Binding-site contacts:
Ligand atom C19 contacts residue ILE88 of chain 1.D at 3.8 Å (hydrophobic).
Ligand atom O3 contacts residue PHE231 of chain 1.D at 3.2 Å.
Ligand atom C7 contacts residue GLY289 of chain 1.D at 3.8 Å.
Ligand atom O1 contacts residue ASN195 of chain 1.D at 3.8 Å.
Ligand atom C13 contacts residue PHE197 of chain 1.D at 3.9 Å (hydrophobic).
Ligand atom C20 contacts residue ASP286 of chain 1.D at 3.6 Å.
Ligand atom C18 contacts residue PHE197 of chain 1.D at 3.5 Å (hydrophobic).
Ligand atom O1 contacts residue PHE292 of chain 1.D at 3.5 Å.
Ligand atom N2 contacts residue ILE88 of chain 1.D at 3.8 Å.
Ligand atom C19 contacts residue PHE197 of chain 1.D at 3.9 Å (hydrophobic).
Ligand atom C5 contacts residue ALA290 of chain 1.D at 3.6 Å (hydrophobic).
Ligand atom C20 contacts residue PHE96 of chain 1.D at 3.9 Å (hydrophobic).
Ligand atom N3 contacts residue PHE197 of chain 1.D at 3.9 Å.
Ligand atom C19 contacts residue ASP286 of chain 1.D at 3.9 Å.
Ligand atom C3 contacts residue ALA290 of chain 1.D at 4.0 Å (hydrophobic).
Ligand atom O3 contacts residue ASN195 of chain 1.D at 3.2 Å (h-bond).
Ligand atom C10 contacts residue PHE197 of chain 1.D at 3.8 Å (hydrophobic).
Ligand atom N1 contacts residue GLY289 of chain 1.D at 3.3 Å.
Ligand atom C21 contacts residue PHE96 of chain 1.D at 3.9 Å (hydrophobic).
Ligand atom C17 contacts residue PHE197 of chain 1.D at 3.7 Å (hydrophobic).
Ligand atom C8 contacts residue GLY289 of chain 1.D at 3.7 Å.
Ligand atom C6 contacts residue GLY289 of chain 1.D at 3.8 Å.
Ligand atom C1 contacts residue LEU469 of chain 1.D at 3.9 Å (hydrophobic).
Ligand atom C2 contacts residue LEU469 of chain 1.D at 4.0 Å (hydrophobic).
Ligand atom C6 contacts residue PHE197 of chain 1.D at 3.8 Å (hydrophobic).
Ligand atom C2 contacts residue ILE359 of chain 1.D at 4.0 Å (hydrophobic).
Ligand atom N1 contacts residue ALA290 of chain 1.D at 3.3 Å (h-bond).
Ligand atom N3 contacts residue PHE96 of chain 1.D at 3.6 Å.
Ligand atom C22 contacts residue ILE359 of chain 1.D at 3.7 Å (hydrophobic).
Ligand atom C22 contacts residue ALA290 of chain 1.D at 3.9 Å (hydrophobic).
Ligand atom C10 contacts residue PHE292 of chain 1.D at 3.9 Å (hydrophobic).
Ligand atom C10 contacts residue ASN195 of chain 1.D at 3.9 Å.
Ligand atom C13 contacts residue PHE231 of chain 1.D at 3.9 Å (hydrophobic).
Ligand atom C20 contacts residue ALA290 of chain 1.D at 3.6 Å (hydrophobic).
Ligand atom C22 contacts residue HEM1 of chain 1.M at 3.9 Å.
Ligand atom C4 contacts residue ALA290 of chain 1.D at 3.8 Å (hydrophobic).
Ligand atom N2 contacts residue PHE197 of chain 1.D at 3.6 Å.
Ligand atom C7 contacts residue PHE197 of chain 1.D at 3.8 Å (hydrophobic).
Ligand atom C21 contacts residue SER95 of chain 1.D at 3.9 Å.
Ligand atom C21 contacts residue ALA290 of chain 1.D at 3.8 Å (hydrophobic).

Sequence of chain 1.D:
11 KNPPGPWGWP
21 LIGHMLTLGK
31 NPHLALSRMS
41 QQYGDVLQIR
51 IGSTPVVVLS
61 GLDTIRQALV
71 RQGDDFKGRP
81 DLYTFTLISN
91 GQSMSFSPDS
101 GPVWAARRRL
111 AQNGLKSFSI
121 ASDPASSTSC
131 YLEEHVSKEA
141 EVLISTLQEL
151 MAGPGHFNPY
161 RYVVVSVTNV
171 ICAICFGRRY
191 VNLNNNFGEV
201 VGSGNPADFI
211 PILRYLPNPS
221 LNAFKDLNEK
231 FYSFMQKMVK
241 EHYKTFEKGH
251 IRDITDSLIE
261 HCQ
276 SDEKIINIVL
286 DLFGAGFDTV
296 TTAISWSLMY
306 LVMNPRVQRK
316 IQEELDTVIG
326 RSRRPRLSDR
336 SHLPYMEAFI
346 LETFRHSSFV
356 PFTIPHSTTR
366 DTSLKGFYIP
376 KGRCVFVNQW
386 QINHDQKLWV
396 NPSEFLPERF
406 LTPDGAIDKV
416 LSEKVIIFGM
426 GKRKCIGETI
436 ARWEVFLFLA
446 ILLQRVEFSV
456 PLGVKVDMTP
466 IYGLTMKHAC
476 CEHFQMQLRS

The protein below binds the small molecule below.
Small molecule (SMILES): C#Cc1cccc(Nc2ncnc3cc(OCCOC)c(OCCOC)cc23)c1